Sequence of chain 1.A:
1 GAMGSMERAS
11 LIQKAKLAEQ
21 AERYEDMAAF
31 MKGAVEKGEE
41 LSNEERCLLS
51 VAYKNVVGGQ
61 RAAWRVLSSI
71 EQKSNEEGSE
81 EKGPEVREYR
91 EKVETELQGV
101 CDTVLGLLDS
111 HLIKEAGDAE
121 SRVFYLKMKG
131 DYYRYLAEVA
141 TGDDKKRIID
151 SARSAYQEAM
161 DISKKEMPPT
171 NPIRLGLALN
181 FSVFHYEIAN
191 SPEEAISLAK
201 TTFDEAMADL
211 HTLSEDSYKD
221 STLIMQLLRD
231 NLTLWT

A small-molecule ligand and the protein it binds are described below.
Small molecule (SMILES): CC(C)[C@H](NC(=O)[C@@H](NC(=O)[C@H](C)NC(=O)[C@@H]1CCCN1C(=O)[C@@H](N)Cc1ccccc1)[C@@H](C)OP(=O)(O)O)C(=O)O

Binding-site contacts:
Ligand atom O contacts residue ASN180 of chain 1.A at 2.8 Å (h-bond).
Ligand atom CG2 contacts residue GLY176 of chain 1.A at 3.5 Å.
Ligand atom CA contacts residue LEU179 of chain 1.A at 3.7 Å (hydrophobic).
Ligand atom O2P contacts residue ARG134 of chain 1.A at 2.9 Å (salt-bridge).
Ligand atom O2P contacts residue ARG61 of chain 1.A at 2.9 Å (salt-bridge).
Ligand atom N contacts residue ASN231 of chain 1.A at 2.8 Å (h-bond).
Ligand atom OXT contacts residue LYS54 of chain 1.A at 3.7 Å.
Ligand atom CA contacts residue ASN231 of chain 1.A at 3.5 Å.
Ligand atom CG1 contacts residue LEU227 of chain 1.A at 3.5 Å (hydrophobic).
Ligand atom P contacts residue TYR135 of chain 1.A at 3.7 Å.
Ligand atom N contacts residue ASN180 of chain 1.A at 2.9 Å (h-bond).
Ligand atom C contacts residue ASN180 of chain 1.A at 3.6 Å.
Ligand atom CB contacts residue ASN231 of chain 1.A at 3.5 Å.
Ligand atom O contacts residue LEU179 of chain 1.A at 3.4 Å.
Ligand atom O3P contacts residue TYR135 of chain 1.A at 2.5 Å (h-bond).
Ligand atom CA contacts residue ASN231 of chain 1.A at 3.8 Å.
Ligand atom C contacts residue LYS127 of chain 1.A at 3.7 Å.
Ligand atom CD contacts residue GLU187 of chain 1.A at 3.1 Å.
Ligand atom O contacts residue VAL183 of chain 1.A at 3.5 Å.
Ligand atom O1P contacts residue ARG61 of chain 1.A at 2.9 Å (salt-bridge).
Ligand atom CB contacts residue TRP235 of chain 1.A at 3.9 Å (hydrophobic).
Ligand atom CB contacts residue ASN231 of chain 1.A at 3.7 Å.
Ligand atom P contacts residue ARG61 of chain 1.A at 3.6 Å.
Ligand atom O contacts residue LYS127 of chain 1.A at 2.7 Å (salt-bridge).
Ligand atom O3P contacts residue ARG134 of chain 1.A at 2.8 Å (salt-bridge).
Ligand atom CG contacts residue VAL183 of chain 1.A at 3.8 Å (hydrophobic).
Ligand atom O1P contacts residue LYS54 of chain 1.A at 3.3 Å (salt-bridge).
Ligand atom O contacts residue LYS54 of chain 1.A at 3.5 Å (salt-bridge).
Ligand atom P contacts residue ARG134 of chain 1.A at 3.8 Å.
Ligand atom O contacts residue ASN231 of chain 1.A at 3.0 Å (h-bond).
Ligand atom N contacts residue LEU179 of chain 1.A at 3.9 Å.
Ligand atom CG2 contacts residue VAL183 of chain 1.A at 3.7 Å (hydrophobic).
Ligand atom CG2 contacts residue ARG134 of chain 1.A at 3.8 Å.
Ligand atom CG contacts residue GLU187 of chain 1.A at 3.6 Å.
Ligand atom C contacts residue ASN231 of chain 1.A at 3.6 Å.
Ligand atom CG2 contacts residue ASN180 of chain 1.A at 3.6 Å.
Ligand atom OXT contacts residue T6N1 of chain 1.F at 3.8 Å.
Ligand atom CB contacts residue ARG65 of chain 1.A at 3.8 Å.
Ligand atom CA contacts residue ASN180 of chain 1.A at 3.2 Å.
Ligand atom CB contacts residue ASN180 of chain 1.A at 3.2 Å.